Sequence of chain 1.C:
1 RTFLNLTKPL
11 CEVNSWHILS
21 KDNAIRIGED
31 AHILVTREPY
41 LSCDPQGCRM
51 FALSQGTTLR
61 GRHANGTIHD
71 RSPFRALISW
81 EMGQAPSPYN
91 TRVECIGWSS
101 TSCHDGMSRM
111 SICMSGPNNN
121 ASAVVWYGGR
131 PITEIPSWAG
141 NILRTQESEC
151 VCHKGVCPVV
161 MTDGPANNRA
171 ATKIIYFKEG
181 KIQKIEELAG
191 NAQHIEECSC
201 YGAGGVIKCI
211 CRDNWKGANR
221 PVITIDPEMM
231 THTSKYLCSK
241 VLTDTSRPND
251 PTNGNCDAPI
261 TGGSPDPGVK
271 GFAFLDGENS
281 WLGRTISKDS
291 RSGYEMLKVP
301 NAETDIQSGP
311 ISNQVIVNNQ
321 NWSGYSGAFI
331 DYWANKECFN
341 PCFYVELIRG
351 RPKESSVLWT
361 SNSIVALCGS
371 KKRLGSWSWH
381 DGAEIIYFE

This protein binds this small molecule.
Small molecule (SMILES): [H]/N=C(\N)N[C@H]1C=C(C(=O)O)O[C@@H]([C@H](O)[C@H](O)CO)[C@@H]1NC(C)=O

Binding-site contacts:
Ligand atom C3 contacts residue TYR325 of chain 1.C at 3.0 Å (hydrophobic).
Ligand atom C4 contacts residue ASP70 of chain 1.C at 3.6 Å.
Ligand atom C3 contacts residue ASP70 of chain 1.C at 3.4 Å.
Ligand atom O1B contacts residue ARG212 of chain 1.C at 3.3 Å (salt-bridge).
Ligand atom CZ contacts residue GLU38 of chain 1.C at 3.6 Å.
Ligand atom C8 contacts residue GLU196 of chain 1.C at 3.6 Å.
Ligand atom C1 contacts residue ARG291 of chain 1.C at 3.7 Å.
Ligand atom C3 contacts residue GLU38 of chain 1.C at 3.4 Å.
Ligand atom CZ contacts residue TRP98 of chain 1.C at 3.1 Å (hydrophobic).
Ligand atom O1A contacts residue ARG37 of chain 1.C at 2.7 Å (salt-bridge).
Ligand atom O9 contacts residue GLU196 of chain 1.C at 2.4 Å (salt-bridge).
Ligand atom NH1 contacts residue ASP70 of chain 1.C at 2.9 Å (salt-bridge).
Ligand atom NH2 contacts residue GLU147 of chain 1.C at 3.1 Å (salt-bridge).
Ligand atom O1A contacts residue TYR325 of chain 1.C at 3.5 Å (h-bond).
Ligand atom O9 contacts residue ALA166 of chain 1.C at 3.6 Å.
Ligand atom NE contacts residue GLU38 of chain 1.C at 3.3 Å (salt-bridge).
Ligand atom O8 contacts residue ARG212 of chain 1.C at 3.5 Å.
Ligand atom NH1 contacts residue TRP98 of chain 1.C at 2.6 Å (h-bond).
Ligand atom O9 contacts residue ARG144 of chain 1.C at 3.4 Å (salt-bridge).
Ligand atom C9 contacts residue ALA166 of chain 1.C at 3.7 Å (hydrophobic).
Ligand atom C11 contacts residue ILE142 of chain 1.C at 3.5 Å (hydrophobic).
Ligand atom O1A contacts residue ARG291 of chain 1.C at 3.0 Å (salt-bridge).
Ligand atom C4 contacts residue TYR325 of chain 1.C at 3.8 Å (hydrophobic).
Ligand atom O10 contacts residue ARG71 of chain 1.C at 3.1 Å (salt-bridge).
Ligand atom O10 contacts residue ASP70 of chain 1.C at 3.3 Å.
Ligand atom NE contacts residue ASP70 of chain 1.C at 2.9 Å (salt-bridge).
Ligand atom O1B contacts residue ARG291 of chain 1.C at 2.9 Å (salt-bridge).
Ligand atom NH1 contacts residue ARG75 of chain 1.C at 3.3 Å (salt-bridge).
Ligand atom C2 contacts residue TYR325 of chain 1.C at 2.6 Å (hydrophobic).
Ligand atom O1B contacts residue TYR325 of chain 1.C at 3.3 Å (h-bond).
Ligand atom O6 contacts residue TYR325 of chain 1.C at 3.2 Å (h-bond).
Ligand atom C6 contacts residue TYR325 of chain 1.C at 3.7 Å (hydrophobic).
Ligand atom NH1 contacts residue LEU53 of chain 1.C at 3.7 Å.
Ligand atom C6 contacts residue GLU197 of chain 1.C at 3.6 Å.
Ligand atom NH2 contacts residue TRP98 of chain 1.C at 2.9 Å (h-bond).
Ligand atom C1 contacts residue TYR325 of chain 1.C at 2.9 Å (hydrophobic).
Ligand atom O8 contacts residue GLU196 of chain 1.C at 2.8 Å (salt-bridge).
Ligand atom C4 contacts residue GLU38 of chain 1.C at 3.7 Å.
Ligand atom C9 contacts residue ASN214 of chain 1.C at 3.7 Å.
Ligand atom C9 contacts residue GLU196 of chain 1.C at 3.4 Å.